A small-molecule ligand and the protein it binds are described below.
Small molecule (SMILES): C[C@]12CC[C@H](O)CC1=CC[C@@H]1[C@@H]2CC[C@]2(C)C(c3cccnc3)=CC[C@@H]12

Sequence of chain 1.C:
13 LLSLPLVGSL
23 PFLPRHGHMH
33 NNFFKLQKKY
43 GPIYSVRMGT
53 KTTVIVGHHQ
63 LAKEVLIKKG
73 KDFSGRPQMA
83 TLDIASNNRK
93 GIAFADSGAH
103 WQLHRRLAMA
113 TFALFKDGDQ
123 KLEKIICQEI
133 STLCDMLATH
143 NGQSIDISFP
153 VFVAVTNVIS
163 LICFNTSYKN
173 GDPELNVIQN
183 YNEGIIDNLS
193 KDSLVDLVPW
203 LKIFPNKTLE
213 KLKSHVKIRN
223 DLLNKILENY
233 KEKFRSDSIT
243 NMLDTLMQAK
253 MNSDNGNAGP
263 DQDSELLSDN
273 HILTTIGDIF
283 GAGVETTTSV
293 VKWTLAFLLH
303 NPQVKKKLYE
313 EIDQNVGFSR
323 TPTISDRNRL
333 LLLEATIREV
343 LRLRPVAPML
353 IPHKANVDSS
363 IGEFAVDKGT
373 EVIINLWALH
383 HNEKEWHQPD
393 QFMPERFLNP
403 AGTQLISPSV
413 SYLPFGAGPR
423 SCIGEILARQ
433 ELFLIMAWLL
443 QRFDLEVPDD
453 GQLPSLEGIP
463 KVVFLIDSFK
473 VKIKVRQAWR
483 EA

Binding-site contacts:
Ligand atom C24 contacts residue THR288 of chain 1.C at 4.2 Å.
Ligand atom C16 contacts residue ALA95 of chain 1.C at 3.5 Å (hydrophobic).
Ligand atom C6 contacts residue ARG221 of chain 1.C at 4.2 Å.
Ligand atom C19 contacts residue ILE187 of chain 1.C at 4.1 Å (hydrophobic).
Ligand atom C21 contacts residue HEM1 of chain 1.I at 3.0 Å.
Ligand atom C19 contacts residue LEU191 of chain 1.C at 4.1 Å (hydrophobic).
Ligand atom C6 contacts residue ASP280 of chain 1.C at 4.2 Å.
Ligand atom C15 contacts residue ALA95 of chain 1.C at 3.4 Å (hydrophobic).
Ligand atom C6 contacts residue GLY283 of chain 1.C at 4.1 Å.
Ligand atom C4 contacts residue ARG221 of chain 1.C at 4.0 Å.
Ligand atom C23 contacts residue THR288 of chain 1.C at 3.8 Å.
Ligand atom C6 contacts residue GLY279 of chain 1.C at 3.5 Å.
Ligand atom C1 contacts residue ILE188 of chain 1.C at 4.1 Å (hydrophobic).
Ligand atom C21 contacts residue THR288 of chain 1.C at 4.0 Å.
Ligand atom C1 contacts residue GLY283 of chain 1.C at 4.1 Å.
Ligand atom C18 contacts residue VAL464 of chain 1.C at 4.1 Å (hydrophobic).
Ligand atom O3 contacts residue TYR183 of chain 1.C at 3.6 Å.
Ligand atom C7 contacts residue GLY279 of chain 1.C at 4.0 Å.
Ligand atom C24 contacts residue VAL348 of chain 1.C at 4.2 Å (hydrophobic).
Ligand atom C23 contacts residue HEM1 of chain 1.I at 3.1 Å.
Ligand atom N22 contacts residue HEM1 of chain 1.I at 2.3 Å.
Ligand atom C3 contacts residue ASN184 of chain 1.C at 3.0 Å.
Ligand atom C11 contacts residue VAL465 of chain 1.C at 4.2 Å (hydrophobic).
Ligand atom C20 contacts residue HEM1 of chain 1.I at 4.1 Å.
Ligand atom C2 contacts residue ILE188 of chain 1.C at 4.2 Å (hydrophobic).
Ligand atom C16 contacts residue ALA284 of chain 1.C at 4.0 Å (hydrophobic).
Ligand atom C12 contacts residue VAL465 of chain 1.C at 4.0 Å (hydrophobic).
Ligand atom C2 contacts residue GLU287 of chain 1.C at 4.0 Å.
Ligand atom O3 contacts residue ILE187 of chain 1.C at 3.6 Å.
Ligand atom C16 contacts residue HEM1 of chain 1.I at 4.0 Å.
Ligand atom C15 contacts residue ASP280 of chain 1.C at 4.0 Å.
Ligand atom C7 contacts residue ASP280 of chain 1.C at 3.4 Å.
Ligand atom C18 contacts residue PHE96 of chain 1.C at 3.5 Å (hydrophobic).
Ligand atom C1 contacts residue GLU287 of chain 1.C at 3.9 Å.
Ligand atom O3 contacts residue ASN184 of chain 1.C at 2.6 Å (h-bond).
Ligand atom C23 contacts residue VAL348 of chain 1.C at 4.0 Å (hydrophobic).
Ligand atom C2 contacts residue ASN184 of chain 1.C at 3.3 Å.
Ligand atom C3 contacts residue GLY283 of chain 1.C at 4.2 Å.
Ligand atom N22 contacts residue THR288 of chain 1.C at 3.7 Å.
Ligand atom C24 contacts residue HEM1 of chain 1.I at 4.2 Å.